A protein and the small-molecule ligand that binds it are described below.
Small molecule (SMILES): COc1ccc(-c2[nH]c3nc(N)[nH]c(=O)c3c2C#N)cc1

Binding-site contacts:
Ligand atom CAU contacts residue NAP1 of chain 1.L at 3.7 Å.
Ligand atom OAD contacts residue ARG34 of chain 1.D at 3.4 Å (salt-bridge).
Ligand atom NAK contacts residue NAP1 of chain 1.L at 2.8 Å (h-bond).
Ligand atom OAM contacts residue TRP241 of chain 1.D at 3.6 Å.
Ligand atom NAL contacts residue ASP181 of chain 1.D at 3.6 Å.
Ligand atom NAJ contacts residue NAP1 of chain 1.L at 2.8 Å (h-bond).
Ligand atom CAR contacts residue NAP1 of chain 1.L at 3.5 Å.
Ligand atom CAT contacts residue NAP1 of chain 1.L at 3.7 Å.
Ligand atom CAA contacts residue MET183 of chain 1.D at 3.4 Å (hydrophobic).
Ligand atom NAB contacts residue NAP1 of chain 1.L at 3.5 Å (h-bond).
Ligand atom NAL contacts residue PHE117 of chain 1.D at 3.4 Å.
Ligand atom OAM contacts residue MET183 of chain 1.D at 3.2 Å.
Ligand atom CAN contacts residue NAP1 of chain 1.L at 3.3 Å.
Ligand atom CAS contacts residue NAP1 of chain 1.L at 3.6 Å.
Ligand atom NAL contacts residue TYR194 of chain 1.D at 2.7 Å (h-bond).
Ligand atom CAN contacts residue PHE117 of chain 1.D at 3.4 Å (hydrophobic).
Ligand atom CAT contacts residue TYR194 of chain 1.D at 3.2 Å (hydrophobic).
Ligand atom CAE contacts residue NAP1 of chain 1.L at 3.4 Å.
Ligand atom NAJ contacts residue PHE117 of chain 1.D at 3.5 Å.
Ligand atom CAO contacts residue CYS188 of chain 1.D at 3.5 Å (hydrophobic).
Ligand atom CAU contacts residue PHE117 of chain 1.D at 3.8 Å (hydrophobic).
Ligand atom OAM contacts residue CYS188 of chain 1.D at 3.6 Å (h-bond).
Ligand atom OAD contacts residue PRO230 of chain 1.D at 3.6 Å.
Ligand atom NAC contacts residue SER115 of chain 1.D at 2.8 Å (h-bond).
Ligand atom CAA contacts residue CYS188 of chain 1.D at 3.2 Å (hydrophobic).
Ligand atom NAC contacts residue PHE117 of chain 1.D at 3.6 Å.
Ligand atom CAG contacts residue ASP181 of chain 1.D at 3.3 Å.
Ligand atom OAD contacts residue NAP1 of chain 1.L at 3.5 Å (h-bond).
Ligand atom NAB contacts residue PRO230 of chain 1.D at 3.3 Å.
Ligand atom CAI contacts residue ASP181 of chain 1.D at 2.8 Å.
Ligand atom NAJ contacts residue TYR194 of chain 1.D at 3.2 Å (h-bond).
Ligand atom CAA contacts residue PRO187 of chain 1.D at 3.8 Å (hydrophobic).
Ligand atom CAQ contacts residue PHE117 of chain 1.D at 3.7 Å (hydrophobic).
Ligand atom CAR contacts residue PHE117 of chain 1.D at 3.5 Å (hydrophobic).
Ligand atom CAP contacts residue ASP181 of chain 1.D at 3.7 Å.
Ligand atom NAL contacts residue NAP1 of chain 1.L at 3.7 Å.
Ligand atom NAC contacts residue NAP1 of chain 1.L at 3.2 Å (h-bond).
Ligand atom CAT contacts residue PHE117 of chain 1.D at 3.4 Å (hydrophobic).
Ligand atom CAA contacts residue GLN186 of chain 1.D at 3.3 Å.
Ligand atom CAQ contacts residue NAP1 of chain 1.L at 3.6 Å.

Sequence of chain 1.D:
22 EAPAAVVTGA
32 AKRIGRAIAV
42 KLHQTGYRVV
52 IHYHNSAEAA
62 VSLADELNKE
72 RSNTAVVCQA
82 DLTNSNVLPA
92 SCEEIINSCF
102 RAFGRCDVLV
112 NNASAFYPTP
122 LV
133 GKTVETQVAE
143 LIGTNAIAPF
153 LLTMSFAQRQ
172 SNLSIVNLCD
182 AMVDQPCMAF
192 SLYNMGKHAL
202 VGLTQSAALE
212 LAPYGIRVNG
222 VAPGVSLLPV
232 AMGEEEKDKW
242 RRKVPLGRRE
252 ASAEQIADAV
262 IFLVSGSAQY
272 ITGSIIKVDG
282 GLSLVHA

Sequence of chain 1.A:
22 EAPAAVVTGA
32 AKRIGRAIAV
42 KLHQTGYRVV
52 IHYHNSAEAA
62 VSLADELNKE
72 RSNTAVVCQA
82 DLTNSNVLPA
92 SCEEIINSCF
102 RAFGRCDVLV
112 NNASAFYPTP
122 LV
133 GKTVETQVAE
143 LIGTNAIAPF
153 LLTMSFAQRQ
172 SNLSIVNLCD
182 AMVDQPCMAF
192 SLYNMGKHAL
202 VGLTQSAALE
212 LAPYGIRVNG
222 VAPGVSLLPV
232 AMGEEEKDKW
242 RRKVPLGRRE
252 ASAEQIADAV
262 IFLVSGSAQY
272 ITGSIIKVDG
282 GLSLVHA